The small molecule below binds the protein below.
Small molecule (SMILES): Cc1cn([C@H]2C[C@H](O[P](=O)(O)OC[C@H]3O[C@@H](n4cnc5c(N)ncnc54)C[C@@H]3O[P](=O)(O)OC[C@H]3O[C@@H](n4cnc5c(N)ncnc54)C[C@@H]3O[P](=O)(O)OC[C@H]3O[C@@H](n4cnc5c(=O)nc(N)[nH]c54)C[C@@H]3O)[C@@H](CO[P](=O)(O)O[C@H]3C[C@H](n4cnc5c(N)ncnc54)O[C@@H]3CO[P](=O)(O)O[C@H]3C[C@H](n4ccc(N)nc4=O)O[C@@H]3CO[P](=O)(O)O[C@H]3C[C@H](n4ccc(N)nc4=O)O[C@@H]3CO[P](=O)(O)O[C@H]3C[C@H](n4ccc(N)nc4=O)O[C@@H]3COP(=O)=O)O2)c(=O)[nH]c1=O

Sequence of chain 1.A:
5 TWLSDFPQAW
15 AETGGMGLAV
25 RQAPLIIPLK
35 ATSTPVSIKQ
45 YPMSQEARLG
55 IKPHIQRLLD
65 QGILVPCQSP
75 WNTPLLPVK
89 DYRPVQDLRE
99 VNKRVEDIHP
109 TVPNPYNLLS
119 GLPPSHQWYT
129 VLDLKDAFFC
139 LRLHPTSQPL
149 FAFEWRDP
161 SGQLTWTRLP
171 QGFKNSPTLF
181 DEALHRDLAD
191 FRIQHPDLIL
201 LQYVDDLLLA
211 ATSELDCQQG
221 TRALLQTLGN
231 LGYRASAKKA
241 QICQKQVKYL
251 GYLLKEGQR

Binding-site contacts:
Ligand atom N1 contacts residue DT2 of chain 1.B at 2.7 Å (h-bond).
Ligand atom N1 contacts residue DT5 of chain 1.B at 2.9 Å (h-bond).
Ligand atom N1 contacts residue DC1 of chain 1.B at 2.8 Å (h-bond).
Ligand atom C2 contacts residue DT3 of chain 1.B at 3.2 Å.
Ligand atom N6 contacts residue DA4 of chain 1.B at 3.4 Å (h-bond).
Ligand atom O6 contacts residue LEU80 of chain 1.A at 3.4 Å.
Ligand atom O4 contacts residue DA4 of chain 1.B at 3.1 Å (h-bond).
Ligand atom O3' contacts residue GLY172 of chain 1.A at 2.9 Å (h-bond).
Ligand atom C2 contacts residue DG6 of chain 1.B at 3.1 Å.
Ligand atom O2 contacts residue DG6 of chain 1.B at 2.4 Å (h-bond).
Ligand atom N3 contacts residue DG7 of chain 1.B at 2.7 Å (h-bond).
Ligand atom C2 contacts residue DT5 of chain 1.B at 3.4 Å.
Ligand atom N1 contacts residue DA4 of chain 1.B at 3.4 Å (h-bond).
Ligand atom N1 contacts residue DT3 of chain 1.B at 2.6 Å (h-bond).
Ligand atom O2 contacts residue DG8 of chain 1.B at 3.0 Å (h-bond).
Ligand atom N6 contacts residue DT5 of chain 1.B at 3.0 Å (h-bond).
Ligand atom N2 contacts residue ASP95 of chain 1.A at 3.0 Å (salt-bridge).
Ligand atom N2 contacts residue ARG97 of chain 1.A at 3.2 Å (salt-bridge).
Ligand atom C4 contacts residue DG7 of chain 1.B at 3.3 Å.
Ligand atom N2 contacts residue DC1 of chain 1.B at 2.7 Å (h-bond).
Ligand atom N6 contacts residue DT3 of chain 1.B at 2.9 Å (h-bond).
Ligand atom C2 contacts residue DA4 of chain 1.B at 3.3 Å.
Ligand atom N3 contacts residue ASP95 of chain 1.A at 3.4 Å.
Ligand atom N4 contacts residue DG8 of chain 1.B at 2.8 Å (h-bond).
Ligand atom N1 contacts residue DG6 of chain 1.B at 3.4 Å (h-bond).
Ligand atom N6 contacts residue DC1 of chain 1.B at 3.2 Å (h-bond).
Ligand atom C2 contacts residue DG6 of chain 1.B at 3.1 Å.
Ligand atom N6 contacts residue DT2 of chain 1.B at 3.0 Å (h-bond).
Ligand atom N3 contacts residue DA4 of chain 1.B at 2.8 Å (h-bond).
Ligand atom C4 contacts residue DG8 of chain 1.B at 3.2 Å.
Ligand atom C6 contacts residue LEU80 of chain 1.A at 3.2 Å (hydrophobic).
Ligand atom O2 contacts residue DA4 of chain 1.B at 3.4 Å.
Ligand atom N3 contacts residue DG8 of chain 1.B at 2.7 Å (h-bond).
Ligand atom O2 contacts residue DG7 of chain 1.B at 2.7 Å (h-bond).
Ligand atom C2 contacts residue DG7 of chain 1.B at 3.3 Å.
Ligand atom N4 contacts residue DG6 of chain 1.B at 3.1 Å (h-bond).
Ligand atom O6 contacts residue DC1 of chain 1.B at 2.9 Å (h-bond).
Ligand atom O3' contacts residue LEU96 of chain 1.A at 3.0 Å (h-bond).
Ligand atom N3 contacts residue DG6 of chain 1.B at 2.9 Å (h-bond).
Ligand atom N4 contacts residue DG7 of chain 1.B at 2.7 Å (h-bond).